Binding-site contacts:
Ligand atom O5 contacts residue ASN12 of chain 12.F at 2.7 Å (h-bond).
Ligand atom C1 contacts residue ASN12 of chain 12.F at 2.1 Å.
Ligand atom C5 contacts residue ASN12 of chain 12.F at 4.1 Å.
Ligand atom N2 contacts residue ASN12 of chain 12.F at 3.8 Å.
Ligand atom C7 contacts residue ASN12 of chain 12.F at 3.9 Å.
Ligand atom O7 contacts residue ASN12 of chain 12.F at 3.7 Å.
Ligand atom C2 contacts residue ASN12 of chain 12.F at 3.2 Å.

Sequence of chain 12.F:
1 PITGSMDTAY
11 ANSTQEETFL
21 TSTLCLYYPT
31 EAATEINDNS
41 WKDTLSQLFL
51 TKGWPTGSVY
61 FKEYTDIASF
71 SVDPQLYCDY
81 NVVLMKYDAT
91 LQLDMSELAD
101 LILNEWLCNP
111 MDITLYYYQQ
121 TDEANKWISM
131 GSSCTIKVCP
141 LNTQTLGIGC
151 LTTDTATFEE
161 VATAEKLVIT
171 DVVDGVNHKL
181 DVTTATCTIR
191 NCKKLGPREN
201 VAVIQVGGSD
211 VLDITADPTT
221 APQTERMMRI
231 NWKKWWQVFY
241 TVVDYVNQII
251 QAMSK

The protein below binds the small molecule below.
Small molecule (SMILES): CC(=O)N[C@H]1[C@H](O[C@H]2[C@H](O)[C@@H](NC(C)=O)CO[C@@H]2CO)O[C@H](CO)[C@@H](O)[C@@H]1O